A protein and the small-molecule ligand that binds it are described below.
Small molecule (SMILES): O=C(O)c1ccccc1NCc1ccco1

Sequence of chain 1.A:
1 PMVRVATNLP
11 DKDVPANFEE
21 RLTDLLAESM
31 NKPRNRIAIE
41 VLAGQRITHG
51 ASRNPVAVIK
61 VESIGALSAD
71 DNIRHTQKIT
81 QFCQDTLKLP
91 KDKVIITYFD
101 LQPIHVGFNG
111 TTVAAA

Sequence of chain 1.C:
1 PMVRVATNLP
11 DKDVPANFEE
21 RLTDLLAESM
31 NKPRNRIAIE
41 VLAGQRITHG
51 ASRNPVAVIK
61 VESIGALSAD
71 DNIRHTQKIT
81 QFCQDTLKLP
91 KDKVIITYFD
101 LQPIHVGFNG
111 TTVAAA

Binding-site contacts:
Ligand atom CAC contacts residue ARG36 of chain 1.A at 3.2 Å.
Ligand atom OAL contacts residue MET2 of chain 1.A at 3.7 Å.
Ligand atom OAB contacts residue LYS32 of chain 1.A at 2.7 Å (salt-bridge).
Ligand atom CAJ contacts residue ILE95 of chain 1.C at 3.9 Å (hydrophobic).
Ligand atom CAI contacts residue ILE64 of chain 1.A at 4.1 Å (hydrophobic).
Ligand atom CAJ contacts residue MET2 of chain 1.A at 3.5 Å (hydrophobic).
Ligand atom CAF contacts residue HIS49 of chain 1.C at 3.7 Å.
Ligand atom OAA contacts residue MET2 of chain 1.A at 3.5 Å (h-bond).
Ligand atom CAE contacts residue ASN35 of chain 1.A at 3.9 Å.
Ligand atom NAK contacts residue VAL106 of chain 1.A at 3.7 Å.
Ligand atom CAN contacts residue ILE95 of chain 1.C at 3.7 Å (hydrophobic).
Ligand atom CAE contacts residue ARG36 of chain 1.A at 3.8 Å.
Ligand atom NAK contacts residue MET2 of chain 1.A at 3.5 Å (h-bond).
Ligand atom CAH contacts residue VAL113 of chain 1.A at 3.5 Å (hydrophobic).
Ligand atom CAJ contacts residue VAL106 of chain 1.A at 3.4 Å (hydrophobic).
Ligand atom CAM contacts residue ILE64 of chain 1.A at 3.6 Å (hydrophobic).
Ligand atom CAM contacts residue PRO1 of chain 1.A at 3.4 Å (hydrophobic).
Ligand atom CAF contacts residue ARG36 of chain 1.A at 3.3 Å.
Ligand atom CAN contacts residue MET2 of chain 1.A at 4.0 Å (hydrophobic).
Ligand atom CAD contacts residue ARG36 of chain 1.A at 3.8 Å.
Ligand atom OAL contacts residue ARG36 of chain 1.A at 3.3 Å (salt-bridge).
Ligand atom CAI contacts residue LYS32 of chain 1.A at 3.9 Å.
Ligand atom OAA contacts residue PRO1 of chain 1.A at 2.8 Å (h-bond).
Ligand atom CAF contacts residue ILE37 of chain 1.A at 3.8 Å (hydrophobic).
Ligand atom CAG contacts residue PHE108 of chain 1.A at 3.4 Å (hydrophobic).
Ligand atom CAE contacts residue ILE95 of chain 1.C at 3.8 Å (hydrophobic).
Ligand atom OAB contacts residue PRO1 of chain 1.A at 3.5 Å.
Ligand atom CAP contacts residue ILE64 of chain 1.A at 3.9 Å (hydrophobic).
Ligand atom CAE contacts residue HIS49 of chain 1.C at 3.5 Å.
Ligand atom OAA contacts residue ILE64 of chain 1.A at 3.8 Å.
Ligand atom CAC contacts residue VAL113 of chain 1.A at 3.7 Å (hydrophobic).
Ligand atom OAB contacts residue ILE64 of chain 1.A at 3.0 Å (h-bond).
Ligand atom CAE contacts residue PHE108 of chain 1.A at 3.7 Å (hydrophobic).
Ligand atom OAB contacts residue SER63 of chain 1.A at 3.6 Å (h-bond).
Ligand atom OAA contacts residue SER63 of chain 1.A at 4.0 Å.
Ligand atom CAF contacts residue ILE95 of chain 1.C at 3.6 Å (hydrophobic).
Ligand atom OAL contacts residue ILE95 of chain 1.C at 3.8 Å.
Ligand atom CAH contacts residue ARG36 of chain 1.A at 3.5 Å.
Ligand atom OAL contacts residue PRO1 of chain 1.A at 3.9 Å.
Ligand atom CAM contacts residue LYS32 of chain 1.A at 3.9 Å.